Sequence of chain 1.E:
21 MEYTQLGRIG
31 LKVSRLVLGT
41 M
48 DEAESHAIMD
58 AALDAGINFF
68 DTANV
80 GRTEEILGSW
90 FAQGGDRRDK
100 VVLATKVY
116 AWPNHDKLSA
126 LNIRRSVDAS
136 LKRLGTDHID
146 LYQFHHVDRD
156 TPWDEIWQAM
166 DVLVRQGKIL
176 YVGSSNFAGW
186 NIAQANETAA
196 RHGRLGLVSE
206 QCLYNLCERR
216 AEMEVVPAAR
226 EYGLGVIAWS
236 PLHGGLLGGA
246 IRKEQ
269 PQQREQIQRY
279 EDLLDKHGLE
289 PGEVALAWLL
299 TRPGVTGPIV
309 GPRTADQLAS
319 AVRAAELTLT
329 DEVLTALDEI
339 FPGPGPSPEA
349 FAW

Binding-site contacts:
Ligand atom C18 contacts residue PRO340 of chain 1.E at 3.5 Å (hydrophobic).
Ligand atom C1 contacts residue GLU337 of chain 1.E at 3.7 Å.
Ligand atom C2 contacts residue GLU337 of chain 1.E at 3.1 Å.
Ligand atom O1C contacts residue ARG277 of chain 1.E at 4.0 Å.
Ligand atom O20 contacts residue GLU273 of chain 1.E at 3.9 Å.
Ligand atom C6A contacts residue GLN270 of chain 1.E at 3.9 Å.
Ligand atom C20 contacts residue GLN270 of chain 1.E at 3.0 Å.
Ligand atom C6A contacts residue GLN274 of chain 1.E at 3.5 Å.
Ligand atom C22 contacts residue ARG277 of chain 1.E at 3.4 Å.
Ligand atom O15 contacts residue GLU337 of chain 1.E at 3.8 Å.
Ligand atom O1 contacts residue ILE338 of chain 1.E at 4.0 Å.
Ligand atom C4B contacts residue GLU213 of chain 1.E at 3.7 Å.
Ligand atom C7B contacts residue CYS212 of chain 1.E at 3.9 Å (hydrophobic).
Ligand atom O1 contacts residue ARG277 of chain 1.E at 2.8 Å (salt-bridge).
Ligand atom C3B contacts residue CYS212 of chain 1.E at 3.8 Å (hydrophobic).
Ligand atom C1 contacts residue ARG277 of chain 1.E at 3.9 Å.
Ligand atom C3 contacts residue ILE338 of chain 1.E at 3.9 Å (hydrophobic).
Ligand atom C23 contacts residue ARG277 of chain 1.E at 3.6 Å.
Ligand atom O2A contacts residue PRO340 of chain 1.E at 3.8 Å.
Ligand atom C19 contacts residue GLN270 of chain 1.E at 3.7 Å.
Ligand atom O3 contacts residue GLN274 of chain 1.E at 3.4 Å.
Ligand atom C20 contacts residue ARG277 of chain 1.E at 3.2 Å.
Ligand atom O20 contacts residue GLN270 of chain 1.E at 3.7 Å.
Ligand atom O4B contacts residue GLU213 of chain 1.E at 2.8 Å (salt-bridge).
Ligand atom C2 contacts residue ILE338 of chain 1.E at 3.9 Å (hydrophobic).
Ligand atom O20 contacts residue GLN274 of chain 1.E at 3.6 Å.
Ligand atom C7B contacts residue GLU213 of chain 1.E at 3.6 Å.
Ligand atom C5A contacts residue GLN274 of chain 1.E at 3.5 Å.
Ligand atom O3B contacts residue CYS212 of chain 1.E at 2.8 Å (h-bond).
Ligand atom C17 contacts residue GLU337 of chain 1.E at 3.2 Å.
Ligand atom C6B contacts residue ARG215 of chain 1.E at 3.8 Å.
Ligand atom C1 contacts residue ILE338 of chain 1.E at 4.0 Å (hydrophobic).
Ligand atom O3 contacts residue ILE338 of chain 1.E at 2.8 Å (h-bond).
Ligand atom C18 contacts residue ILE338 of chain 1.E at 4.0 Å (hydrophobic).
Ligand atom O4B contacts residue CYS212 of chain 1.E at 3.3 Å (h-bond).
Ligand atom C20 contacts residue GLU273 of chain 1.E at 3.6 Å.
Ligand atom O9 contacts residue ARG277 of chain 1.E at 3.4 Å (salt-bridge).
Ligand atom C4B contacts residue ARG215 of chain 1.E at 3.8 Å.
Ligand atom O20 contacts residue ARG277 of chain 1.E at 2.6 Å (salt-bridge).
Ligand atom O4B contacts residue ARG215 of chain 1.E at 3.6 Å (salt-bridge).

This protein binds this small molecule.
Small molecule (SMILES): CC[C@H]1OC(=O)C[C@@H](O)[C@H](C)[C@@H](O[C@@H]2O[C@H](C)[C@@H](O[C@H]3C[C@@](C)(O)[C@@H](O)[C@H](C)O3)[C@H](N(C)C)[C@H]2O)[C@@H](CC=O)C[C@@H](C)C(=O)/C=C/C(C)=C/[C@@H]1CO[C@@H]1O[C@H](C)[C@@H](O)[C@@H](OC)[C@H]1OC